Sequence of chain 33.C:
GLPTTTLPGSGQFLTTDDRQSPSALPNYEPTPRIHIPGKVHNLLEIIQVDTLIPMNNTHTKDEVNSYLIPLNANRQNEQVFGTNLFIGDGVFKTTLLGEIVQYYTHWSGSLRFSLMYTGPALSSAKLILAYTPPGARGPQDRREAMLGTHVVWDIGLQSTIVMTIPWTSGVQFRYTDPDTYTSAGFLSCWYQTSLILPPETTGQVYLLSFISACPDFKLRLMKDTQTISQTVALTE

Sequence of chain 33.A:
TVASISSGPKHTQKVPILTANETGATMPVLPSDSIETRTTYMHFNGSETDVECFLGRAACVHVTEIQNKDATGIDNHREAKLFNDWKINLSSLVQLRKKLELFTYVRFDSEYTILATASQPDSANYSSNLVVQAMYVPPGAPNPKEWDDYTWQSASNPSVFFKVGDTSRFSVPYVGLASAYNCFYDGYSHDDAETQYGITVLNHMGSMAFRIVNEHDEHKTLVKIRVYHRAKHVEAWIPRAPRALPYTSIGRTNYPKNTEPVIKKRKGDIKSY

A protein and the small-molecule ligand that binds it are described below.
Small molecule (SMILES): Cc1cc(CCCOc2c(C)cc(-c3noc(C(F)(F)F)n3)cc2C)on1

Sequence of chain 34.C:
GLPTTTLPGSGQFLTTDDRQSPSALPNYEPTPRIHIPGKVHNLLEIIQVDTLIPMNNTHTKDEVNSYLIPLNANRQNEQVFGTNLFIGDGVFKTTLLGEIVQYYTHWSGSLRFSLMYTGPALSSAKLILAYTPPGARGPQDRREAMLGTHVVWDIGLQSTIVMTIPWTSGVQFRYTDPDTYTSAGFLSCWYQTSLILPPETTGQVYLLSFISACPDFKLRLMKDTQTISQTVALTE

Binding-site contacts:
Ligand atom CM3 contacts residue ASN219 of chain 33.A at 3.5 Å.
Ligand atom F2 contacts residue PHE186 of chain 33.A at 3.1 Å.
Ligand atom C2A contacts residue TYR152 of chain 33.A at 3.5 Å (hydrophobic).
Ligand atom CM6 contacts residue TYR152 of chain 33.A at 3.4 Å (hydrophobic).
Ligand atom F2 contacts residue VAL176 of chain 33.A at 2.7 Å.
Ligand atom O1A contacts residue PHE186 of chain 33.A at 3.4 Å.
Ligand atom C3A contacts residue PHE186 of chain 33.A at 3.1 Å (hydrophobic).
Ligand atom C2A contacts residue PHE186 of chain 33.A at 3.3 Å (hydrophobic).
Ligand atom C3B contacts residue MET224 of chain 33.A at 3.6 Å (hydrophobic).
Ligand atom F1 contacts residue PHE186 of chain 33.A at 3.3 Å.
Ligand atom C1C contacts residue TYR128 of chain 33.A at 3.3 Å (hydrophobic).
Ligand atom N3A contacts residue TYR152 of chain 33.A at 3.5 Å.
Ligand atom C5B contacts residue TYR152 of chain 33.A at 3.4 Å (hydrophobic).
Ligand atom N1A contacts residue PRO174 of chain 33.A at 3.5 Å.
Ligand atom C4 contacts residue TYR197 of chain 33.A at 3.7 Å (hydrophobic).
Ligand atom F3 contacts residue TYR152 of chain 33.A at 3.6 Å.
Ligand atom O1 contacts residue MET221 of chain 33.A at 3.7 Å.
Ligand atom O1A contacts residue ALA24 of chain 33.C at 3.4 Å.
Ligand atom CM4 contacts residue ALA150 of chain 33.A at 3.7 Å (hydrophobic).
Ligand atom N3A contacts residue PHE186 of chain 33.A at 3.1 Å.
Ligand atom F3 contacts residue PRO174 of chain 33.A at 3.1 Å.
Ligand atom CM4 contacts residue VAL176 of chain 33.A at 3.7 Å (hydrophobic).
Ligand atom C4B contacts residue TYR152 of chain 33.A at 3.6 Å (hydrophobic).
Ligand atom C4 contacts residue LEU106 of chain 33.A at 3.3 Å (hydrophobic).
Ligand atom CM6 contacts residue VAL191 of chain 33.A at 3.7 Å (hydrophobic).
Ligand atom F3 contacts residue ALA150 of chain 33.A at 3.0 Å.
Ligand atom CM2 contacts residue TYR128 of chain 33.A at 3.4 Å (hydrophobic).
Ligand atom C3C contacts residue TYR128 of chain 33.A at 3.1 Å (hydrophobic).
Ligand atom CM4 contacts residue PHE186 of chain 33.A at 3.5 Å (hydrophobic).
Ligand atom F1 contacts residue MET224 of chain 33.A at 3.7 Å.
Ligand atom O1A contacts residue PRO174 of chain 33.A at 3.4 Å.
Ligand atom F3 contacts residue VAL176 of chain 33.A at 3.6 Å.
Ligand atom N1A contacts residue ALA24 of chain 33.C at 3.3 Å.
Ligand atom F3 contacts residue SER175 of chain 33.A at 2.8 Å.
Ligand atom C6B contacts residue TYR152 of chain 33.A at 3.6 Å (hydrophobic).
Ligand atom C3 contacts residue LEU106 of chain 33.A at 3.4 Å (hydrophobic).
Ligand atom N1A contacts residue PHE186 of chain 33.A at 3.5 Å.
Ligand atom CM2 contacts residue MET224 of chain 33.A at 3.5 Å (hydrophobic).
Ligand atom C2C contacts residue TYR128 of chain 33.A at 3.2 Å (hydrophobic).
Ligand atom C1C contacts residue TYR197 of chain 33.A at 3.7 Å (hydrophobic).